The small molecule below binds the protein below.
Small molecule (SMILES): C[C@@H](O)[C@@H](C)O

Binding-site contacts:
Ligand atom C2 contacts residue GLU43 of chain 1.B at 3.6 Å.
Ligand atom O5 contacts residue GLU43 of chain 1.B at 3.8 Å.
Ligand atom C4 contacts residue VAL138 of chain 1.A at 3.6 Å (hydrophobic).
Ligand atom O6 contacts residue VAL138 of chain 1.A at 4.0 Å.
Ligand atom C4 contacts residue GLN141 of chain 1.A at 2.8 Å.
Ligand atom O6 contacts residue LEU47 of chain 1.B at 4.1 Å.
Ligand atom C3 contacts residue VAL138 of chain 1.A at 4.4 Å (hydrophobic).
Ligand atom C2 contacts residue GLN141 of chain 1.A at 4.0 Å.
Ligand atom O6 contacts residue GLU43 of chain 1.B at 3.4 Å (salt-bridge).
Ligand atom O6 contacts residue ILE44 of chain 1.B at 4.0 Å.
Ligand atom C1 contacts residue GLN141 of chain 1.A at 3.3 Å.
Ligand atom C1 contacts residue GLU43 of chain 1.B at 4.3 Å.
Ligand atom C3 contacts residue GLN141 of chain 1.A at 3.9 Å.
Ligand atom O6 contacts residue GLN141 of chain 1.A at 4.5 Å.

Sequence of chain 1.B:
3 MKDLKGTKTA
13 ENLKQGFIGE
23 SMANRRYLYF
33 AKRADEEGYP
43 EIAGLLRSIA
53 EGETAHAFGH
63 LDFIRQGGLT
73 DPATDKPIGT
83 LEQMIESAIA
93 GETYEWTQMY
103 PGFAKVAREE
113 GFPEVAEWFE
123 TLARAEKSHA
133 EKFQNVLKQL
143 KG

Sequence of chain 1.A:
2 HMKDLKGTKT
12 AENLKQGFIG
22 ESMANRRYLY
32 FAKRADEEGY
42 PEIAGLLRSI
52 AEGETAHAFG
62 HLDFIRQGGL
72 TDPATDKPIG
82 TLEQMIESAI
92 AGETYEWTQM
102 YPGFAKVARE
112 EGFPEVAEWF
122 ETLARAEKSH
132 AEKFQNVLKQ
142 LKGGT